Sequence of chain 1.D:
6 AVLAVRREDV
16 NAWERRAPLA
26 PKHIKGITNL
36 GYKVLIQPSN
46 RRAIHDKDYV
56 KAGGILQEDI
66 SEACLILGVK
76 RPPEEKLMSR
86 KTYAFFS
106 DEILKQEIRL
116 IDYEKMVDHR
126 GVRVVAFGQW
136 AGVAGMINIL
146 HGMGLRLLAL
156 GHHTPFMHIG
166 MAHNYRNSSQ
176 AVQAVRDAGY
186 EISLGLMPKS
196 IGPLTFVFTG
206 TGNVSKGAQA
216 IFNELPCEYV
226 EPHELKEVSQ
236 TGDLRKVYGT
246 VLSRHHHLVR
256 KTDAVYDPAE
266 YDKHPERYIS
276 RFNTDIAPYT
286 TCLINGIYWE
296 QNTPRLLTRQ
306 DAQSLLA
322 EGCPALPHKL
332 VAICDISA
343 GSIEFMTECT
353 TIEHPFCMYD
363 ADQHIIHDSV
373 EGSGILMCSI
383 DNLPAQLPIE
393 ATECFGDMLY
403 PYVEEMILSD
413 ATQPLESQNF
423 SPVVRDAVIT

A small-molecule ligand and the protein it binds are described below.
Small molecule (SMILES): CCN1C(=O)CCC1=O

Binding-site contacts:
Ligand atom O2 contacts residue TRP135 of chain 1.D at 3.9 Å.
Ligand atom N1 contacts residue CYS396 of chain 1.D at 4.2 Å.
Ligand atom O2 contacts residue CYS396 of chain 1.D at 3.3 Å.
Ligand atom C1 contacts residue CYS396 of chain 1.D at 3.1 Å (hydrophobic).
Ligand atom C4 contacts residue CYS396 of chain 1.D at 1.9 Å (hydrophobic).
Ligand atom C2 contacts residue CYS396 of chain 1.D at 4.3 Å (hydrophobic).
Ligand atom C1 contacts residue MET400 of chain 1.D at 4.1 Å (hydrophobic).
Ligand atom C3 contacts residue CYS396 of chain 1.D at 3.0 Å (hydrophobic).
Ligand atom C6 contacts residue ASP399 of chain 1.D at 3.6 Å.